Sequence of chain 1.C:
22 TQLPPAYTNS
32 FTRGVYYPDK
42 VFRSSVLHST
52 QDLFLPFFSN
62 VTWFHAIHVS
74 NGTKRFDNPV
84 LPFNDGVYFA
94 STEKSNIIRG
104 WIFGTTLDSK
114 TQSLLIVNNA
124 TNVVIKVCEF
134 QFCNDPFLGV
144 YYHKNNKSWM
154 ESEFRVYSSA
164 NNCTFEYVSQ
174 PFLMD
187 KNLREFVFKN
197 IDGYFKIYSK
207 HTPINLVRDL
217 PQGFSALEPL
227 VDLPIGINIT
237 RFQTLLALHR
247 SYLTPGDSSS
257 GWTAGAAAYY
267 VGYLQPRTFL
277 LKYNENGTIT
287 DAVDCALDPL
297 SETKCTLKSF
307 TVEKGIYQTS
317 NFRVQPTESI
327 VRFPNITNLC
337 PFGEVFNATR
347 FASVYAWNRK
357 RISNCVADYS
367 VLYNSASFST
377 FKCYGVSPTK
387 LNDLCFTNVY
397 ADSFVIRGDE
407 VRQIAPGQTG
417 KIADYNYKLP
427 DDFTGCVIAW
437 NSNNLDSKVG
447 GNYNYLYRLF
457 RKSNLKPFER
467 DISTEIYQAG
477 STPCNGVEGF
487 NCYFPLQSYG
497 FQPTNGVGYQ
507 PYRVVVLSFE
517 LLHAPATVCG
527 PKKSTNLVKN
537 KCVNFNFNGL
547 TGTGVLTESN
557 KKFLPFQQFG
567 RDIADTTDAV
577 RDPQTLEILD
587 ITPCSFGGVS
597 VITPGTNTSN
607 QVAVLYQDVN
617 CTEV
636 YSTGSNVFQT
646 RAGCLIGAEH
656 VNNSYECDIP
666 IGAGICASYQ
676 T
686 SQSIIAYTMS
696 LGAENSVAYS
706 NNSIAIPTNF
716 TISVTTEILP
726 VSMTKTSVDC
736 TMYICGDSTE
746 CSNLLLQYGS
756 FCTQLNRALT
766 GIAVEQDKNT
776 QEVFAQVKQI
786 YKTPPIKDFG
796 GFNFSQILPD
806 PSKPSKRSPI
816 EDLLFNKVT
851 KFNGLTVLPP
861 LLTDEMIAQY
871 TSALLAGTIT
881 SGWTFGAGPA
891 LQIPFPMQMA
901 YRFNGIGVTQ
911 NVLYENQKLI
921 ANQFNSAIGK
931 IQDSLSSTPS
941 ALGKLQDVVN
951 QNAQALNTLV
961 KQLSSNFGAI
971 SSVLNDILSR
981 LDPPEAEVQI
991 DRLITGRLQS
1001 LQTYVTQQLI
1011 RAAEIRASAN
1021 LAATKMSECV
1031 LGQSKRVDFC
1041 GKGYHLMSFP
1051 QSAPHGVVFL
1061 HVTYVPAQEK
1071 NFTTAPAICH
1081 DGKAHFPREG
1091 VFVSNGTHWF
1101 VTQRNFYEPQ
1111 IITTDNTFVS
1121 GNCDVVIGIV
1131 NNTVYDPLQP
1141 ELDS

Binding-site contacts:
Ligand atom C2 contacts residue ASN331 of chain 1.C at 2.4 Å.
Ligand atom C7 contacts residue GLN580 of chain 1.C at 4.2 Å.
Ligand atom N2 contacts residue THR581 of chain 1.C at 4.1 Å.
Ligand atom C1 contacts residue ASN331 of chain 1.C at 1.4 Å.
Ligand atom C8 contacts residue THR581 of chain 1.C at 4.2 Å.
Ligand atom C2 contacts residue GLN580 of chain 1.C at 4.2 Å.
Ligand atom C6 contacts residue ASN331 of chain 1.C at 4.3 Å.
Ligand atom C3 contacts residue THR581 of chain 1.C at 4.2 Å.
Ligand atom C7 contacts residue ASN331 of chain 1.C at 4.0 Å.
Ligand atom N2 contacts residue ASN331 of chain 1.C at 2.9 Å (h-bond).
Ligand atom O5 contacts residue ASN331 of chain 1.C at 2.4 Å (h-bond).
Ligand atom C8 contacts residue GLN580 of chain 1.C at 3.9 Å.
Ligand atom C5 contacts residue ASN331 of chain 1.C at 3.7 Å.
Ligand atom C8 contacts residue LEU582 of chain 1.C at 3.7 Å (hydrophobic).
Ligand atom N2 contacts residue GLN580 of chain 1.C at 3.4 Å (h-bond).
Ligand atom C4 contacts residue ASN331 of chain 1.C at 4.2 Å.
Ligand atom C1 contacts residue GLN580 of chain 1.C at 3.9 Å.
Ligand atom C3 contacts residue ASN331 of chain 1.C at 3.8 Å.

A protein and the small-molecule ligand that binds it are described below.
Small molecule (SMILES): CC(=O)N[C@@H]1[C@@H](O)[C@H](O)[C@@H](CO)O[C@H]1O